Sequence of chain 1.B:
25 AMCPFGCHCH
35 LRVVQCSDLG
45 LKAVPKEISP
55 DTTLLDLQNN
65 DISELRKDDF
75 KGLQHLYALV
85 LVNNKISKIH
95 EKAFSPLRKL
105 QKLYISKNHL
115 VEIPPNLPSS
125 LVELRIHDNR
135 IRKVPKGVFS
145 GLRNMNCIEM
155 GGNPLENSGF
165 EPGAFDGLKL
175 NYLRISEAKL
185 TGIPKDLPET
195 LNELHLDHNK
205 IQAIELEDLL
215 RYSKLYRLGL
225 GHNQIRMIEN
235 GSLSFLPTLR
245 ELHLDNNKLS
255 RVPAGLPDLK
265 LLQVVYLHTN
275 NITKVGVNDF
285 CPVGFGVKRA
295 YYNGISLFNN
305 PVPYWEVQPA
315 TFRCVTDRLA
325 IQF

Binding-site contacts:
Ligand atom C3 contacts residue ASN275 of chain 1.B at 3.6 Å.
Ligand atom N2 contacts residue ASN275 of chain 1.B at 3.8 Å.
Ligand atom C1 contacts residue ASN275 of chain 1.B at 1.5 Å.
Ligand atom C2 contacts residue ASN275 of chain 1.B at 2.7 Å.
Ligand atom C4 contacts residue ASN275 of chain 1.B at 3.4 Å.
Ligand atom C6 contacts residue ASN275 of chain 1.B at 3.5 Å.
Ligand atom C5 contacts residue ASN275 of chain 1.B at 3.2 Å.
Ligand atom O5 contacts residue ASN275 of chain 1.B at 2.4 Å (h-bond).
Ligand atom O3 contacts residue ASN275 of chain 1.B at 4.4 Å.
Ligand atom C8 contacts residue LYS252 of chain 1.B at 3.6 Å.
Ligand atom C7 contacts residue ASN275 of chain 1.B at 4.4 Å.
Ligand atom O7 contacts residue ASN275 of chain 1.B at 3.6 Å.

The protein below binds the small molecule below.
Small molecule (SMILES): CC(=O)N[C@@H]1[C@@H](O)[C@H](O)[C@@H](CO)O[C@H]1O